Sequence of chain 1.B:
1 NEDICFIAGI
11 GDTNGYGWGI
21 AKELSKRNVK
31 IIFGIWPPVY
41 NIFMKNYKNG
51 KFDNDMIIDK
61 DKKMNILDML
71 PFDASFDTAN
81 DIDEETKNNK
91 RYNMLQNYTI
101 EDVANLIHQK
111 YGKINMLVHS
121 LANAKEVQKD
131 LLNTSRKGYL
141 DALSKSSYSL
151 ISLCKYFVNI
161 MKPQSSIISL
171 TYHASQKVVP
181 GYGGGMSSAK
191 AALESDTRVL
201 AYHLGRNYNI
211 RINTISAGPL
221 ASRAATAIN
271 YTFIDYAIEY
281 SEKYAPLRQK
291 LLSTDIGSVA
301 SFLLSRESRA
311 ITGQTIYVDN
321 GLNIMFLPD

A protein and the small-molecule ligand that binds it are described below.
Small molecule (SMILES): Oc1cc(Cl)ccc1Oc1ccc(Cl)cc1Cl

Binding-site contacts:
Ligand atom C5 contacts residue NAD1 of chain 1.E at 3.5 Å.
Ligand atom CL16 contacts residue ALA224 of chain 1.B at 3.3 Å.
Ligand atom C9 contacts residue ALA122 of chain 1.B at 3.9 Å (hydrophobic).
Ligand atom CL16 contacts residue ALA122 of chain 1.B at 3.7 Å.
Ligand atom C12 contacts residue ILE228 of chain 1.B at 4.1 Å (hydrophobic).
Ligand atom C8 contacts residue ALA224 of chain 1.B at 4.2 Å (hydrophobic).
Ligand atom O17 contacts residue LYS190 of chain 1.B at 3.8 Å.
Ligand atom C10 contacts residue ALA122 of chain 1.B at 3.5 Å (hydrophobic).
Ligand atom O17 contacts residue NAD1 of chain 1.E at 2.6 Å (h-bond).
Ligand atom C4 contacts residue ILE228 of chain 1.B at 4.0 Å (hydrophobic).
Ligand atom C1 contacts residue NAD1 of chain 1.E at 3.2 Å.
Ligand atom C3 contacts residue NAD1 of chain 1.E at 3.1 Å.
Ligand atom C12 contacts residue VAL127 of chain 1.B at 4.0 Å (hydrophobic).
Ligand atom C1 contacts residue TYR182 of chain 1.B at 3.4 Å (hydrophobic).
Ligand atom C3 contacts residue ILE274 of chain 1.B at 3.9 Å (hydrophobic).
Ligand atom C10 contacts residue ALA224 of chain 1.B at 4.0 Å (hydrophobic).
Ligand atom C4 contacts residue NAD1 of chain 1.E at 3.4 Å.
Ligand atom C2 contacts residue NAD1 of chain 1.E at 3.4 Å.
Ligand atom CL15 contacts residue ASN123 of chain 1.B at 3.9 Å.
Ligand atom C13 contacts residue ILE228 of chain 1.B at 3.7 Å (hydrophobic).
Ligand atom CL16 contacts residue NAD1 of chain 1.E at 3.4 Å.
Ligand atom C12 contacts residue MET186 of chain 1.B at 4.0 Å (hydrophobic).
Ligand atom C9 contacts residue ALA224 of chain 1.B at 3.5 Å (hydrophobic).
Ligand atom CL15 contacts residue VAL127 of chain 1.B at 3.9 Å.
Ligand atom CL15 contacts residue ALA124 of chain 1.B at 3.5 Å.
Ligand atom C8 contacts residue NAD1 of chain 1.E at 4.1 Å.
Ligand atom C6 contacts residue TYR182 of chain 1.B at 3.5 Å (hydrophobic).
Ligand atom C3 contacts residue ALA225 of chain 1.B at 3.8 Å (hydrophobic).
Ligand atom CL14 contacts residue PHE273 of chain 1.B at 3.8 Å.
Ligand atom O17 contacts residue TYR182 of chain 1.B at 2.5 Å (h-bond).
Ligand atom O17 contacts residue TYR172 of chain 1.B at 4.2 Å.
Ligand atom CL14 contacts residue TYR172 of chain 1.B at 3.7 Å.
Ligand atom C3 contacts residue ILE228 of chain 1.B at 3.9 Å (hydrophobic).
Ligand atom C4 contacts residue ALA225 of chain 1.B at 3.7 Å (hydrophobic).
Ligand atom CL14 contacts residue ILE274 of chain 1.B at 3.8 Å.
Ligand atom C1 contacts residue TYR172 of chain 1.B at 3.8 Å (hydrophobic).
Ligand atom C13 contacts residue TYR182 of chain 1.B at 4.1 Å (hydrophobic).
Ligand atom CL14 contacts residue NAD1 of chain 1.E at 3.7 Å.
Ligand atom C6 contacts residue NAD1 of chain 1.E at 3.5 Å.
Ligand atom O7 contacts residue NAD1 of chain 1.E at 3.3 Å.